Sequence of chain 1.A:
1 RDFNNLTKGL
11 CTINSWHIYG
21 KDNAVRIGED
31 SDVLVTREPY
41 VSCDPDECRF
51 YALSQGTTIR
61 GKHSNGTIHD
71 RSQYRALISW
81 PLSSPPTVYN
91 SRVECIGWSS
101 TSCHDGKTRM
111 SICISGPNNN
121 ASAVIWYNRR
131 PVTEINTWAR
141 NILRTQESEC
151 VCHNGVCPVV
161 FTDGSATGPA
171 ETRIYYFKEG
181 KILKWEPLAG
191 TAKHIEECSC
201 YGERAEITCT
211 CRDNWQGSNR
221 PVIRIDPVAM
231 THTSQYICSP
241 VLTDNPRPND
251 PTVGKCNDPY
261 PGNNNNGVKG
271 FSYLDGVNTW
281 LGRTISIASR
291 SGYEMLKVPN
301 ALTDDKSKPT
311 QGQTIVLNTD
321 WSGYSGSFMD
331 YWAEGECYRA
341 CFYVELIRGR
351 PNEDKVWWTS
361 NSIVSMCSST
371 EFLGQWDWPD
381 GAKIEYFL

Sequence of chain 3.A:
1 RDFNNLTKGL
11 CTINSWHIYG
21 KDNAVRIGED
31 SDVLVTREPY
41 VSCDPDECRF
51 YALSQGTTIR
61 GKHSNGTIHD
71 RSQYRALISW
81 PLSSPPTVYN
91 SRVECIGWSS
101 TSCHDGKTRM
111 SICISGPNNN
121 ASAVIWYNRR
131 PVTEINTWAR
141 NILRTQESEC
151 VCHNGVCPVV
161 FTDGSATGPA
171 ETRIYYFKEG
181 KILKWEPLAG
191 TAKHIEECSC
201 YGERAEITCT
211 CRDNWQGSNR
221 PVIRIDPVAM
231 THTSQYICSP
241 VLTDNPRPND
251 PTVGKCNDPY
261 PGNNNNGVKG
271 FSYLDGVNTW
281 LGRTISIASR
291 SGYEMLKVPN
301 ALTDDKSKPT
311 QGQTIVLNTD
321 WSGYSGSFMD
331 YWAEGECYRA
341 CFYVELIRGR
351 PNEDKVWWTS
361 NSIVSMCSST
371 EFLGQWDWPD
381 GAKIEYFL

The small molecule below binds the protein below.
Small molecule (SMILES): CC(=O)N[C@H]1[C@H](O[C@H]2[C@H](O)[C@@H](NC(C)=O)CO[C@@H]2CO)O[C@H](CO)[C@@H](O[C@@H]2O[C@H](CO[C@H]3O[C@H](CO)[C@@H](O)[C@H](O)[C@@H]3O)[C@@H](O)[C@H](O[C@H]3O[C@H](CO)[C@@H](O)[C@H](O)[C@@H]3O[C@H]3O[C@H](CO)[C@@H](O)[C@H](O)[C@@H]3O[C@H]3O[C@H](CO)[C@@H](O)[C@H](O)[C@@H]3O)[C@@H]2O)[C@@H]1O

Binding-site contacts:
Ligand atom O6 contacts residue ILE285 of chain 1.A at 3.3 Å (h-bond).
Ligand atom C6 contacts residue LEU373 of chain 1.A at 3.5 Å (hydrophobic).
Ligand atom O6 contacts residue GLN375 of chain 1.A at 3.1 Å.
Ligand atom C4 contacts residue ILE287 of chain 1.A at 3.7 Å (hydrophobic).
Ligand atom C6 contacts residue ASP250 of chain 1.A at 3.7 Å.
Ligand atom C3 contacts residue GLY312 of chain 1.A at 3.5 Å.
Ligand atom O7 contacts residue ARG140 of chain 3.A at 3.2 Å (salt-bridge).
Ligand atom C5 contacts residue ASN120 of chain 3.A at 3.7 Å.
Ligand atom O5 contacts residue GLN375 of chain 1.A at 3.7 Å.
Ligand atom O2 contacts residue GLY312 of chain 1.A at 3.1 Å.
Ligand atom O4 contacts residue ARG247 of chain 1.A at 3.5 Å (salt-bridge).
Ligand atom O3 contacts residue GLN311 of chain 1.A at 3.5 Å.
Ligand atom C6 contacts residue ILE285 of chain 1.A at 3.5 Å (hydrophobic).
Ligand atom O4 contacts residue GLU294 of chain 1.A at 3.0 Å (salt-bridge).
Ligand atom O5 contacts residue GLY374 of chain 1.A at 3.3 Å.
Ligand atom O3 contacts residue ARG283 of chain 1.A at 3.3 Å (salt-bridge).
Ligand atom O5 contacts residue GLY312 of chain 1.A at 3.7 Å.
Ligand atom O4 contacts residue ILE287 of chain 1.A at 3.4 Å.
Ligand atom C5 contacts residue THR310 of chain 1.A at 3.6 Å.
Ligand atom C2 contacts residue ASN120 of chain 3.A at 2.4 Å.
Ligand atom C7 contacts residue ASN120 of chain 3.A at 3.2 Å.
Ligand atom O7 contacts residue ASN120 of chain 3.A at 3.1 Å (h-bond).
Ligand atom C6 contacts residue THR310 of chain 1.A at 3.4 Å.
Ligand atom C8 contacts residue PHE372 of chain 1.A at 3.5 Å (hydrophobic).
Ligand atom C3 contacts residue GLU294 of chain 1.A at 3.3 Å.
Ligand atom O5 contacts residue ASP250 of chain 1.A at 3.8 Å.
Ligand atom O2 contacts residue ASN249 of chain 1.A at 3.1 Å (h-bond).
Ligand atom O3 contacts residue LEU296 of chain 1.A at 3.7 Å.
Ligand atom O3 contacts residue ASN249 of chain 1.A at 2.9 Å (h-bond).
Ligand atom O5 contacts residue ASN120 of chain 3.A at 2.4 Å (h-bond).
Ligand atom C6 contacts residue PRO309 of chain 1.A at 3.7 Å (hydrophobic).
Ligand atom O2 contacts residue LEU296 of chain 1.A at 3.5 Å.
Ligand atom O3 contacts residue ASP250 of chain 1.A at 2.9 Å (salt-bridge).
Ligand atom O5 contacts residue THR310 of chain 1.A at 3.3 Å (h-bond).
Ligand atom O3 contacts residue GLU294 of chain 1.A at 2.7 Å (salt-bridge).
Ligand atom O3 contacts residue GLY312 of chain 1.A at 3.0 Å (h-bond).
Ligand atom C4 contacts residue GLU294 of chain 1.A at 3.7 Å.
Ligand atom C1 contacts residue ASN120 of chain 3.A at 1.5 Å.
Ligand atom O6 contacts residue ASP250 of chain 1.A at 2.8 Å (salt-bridge).
Ligand atom N2 contacts residue ASN120 of chain 3.A at 2.9 Å (h-bond).